Binding-site contacts:
Ligand atom C1 contacts residue MG1 of chain 1.QA at 2.6 Å.
Ligand atom O1 contacts residue MG1 of chain 1.QA at 3.8 Å.
Ligand atom O4 contacts residue GLU188 of chain 1.H at 3.0 Å (salt-bridge).
Ligand atom O4 contacts residue ASP212 of chain 1.H at 2.8 Å (salt-bridge).
Ligand atom O2 contacts residue GLY211 of chain 1.H at 3.0 Å (h-bond).
Ligand atom O2 contacts residue ARG210 of chain 1.H at 3.8 Å.
Ligand atom O1 contacts residue ALA209 of chain 1.H at 4.2 Å.
Ligand atom O2 contacts residue MG1 of chain 1.QA at 3.9 Å.
Ligand atom O3 contacts residue MG1 of chain 1.QA at 1.9 Å.
Ligand atom C1 contacts residue ALA209 of chain 1.H at 4.0 Å (hydrophobic).
Ligand atom C2 contacts residue ALA209 of chain 1.H at 3.7 Å (hydrophobic).
Ligand atom O2 contacts residue ASP212 of chain 1.H at 3.9 Å.
Ligand atom O2 contacts residue ALA209 of chain 1.H at 3.5 Å.
Ligand atom C2 contacts residue GLY211 of chain 1.H at 4.0 Å.
Ligand atom O3 contacts residue ASP212 of chain 1.H at 3.8 Å.
Ligand atom C1 contacts residue ASP212 of chain 1.H at 4.4 Å.
Ligand atom O4 contacts residue GLY211 of chain 1.H at 3.8 Å.
Ligand atom O1 contacts residue THR244 of chain 1.H at 3.8 Å.
Ligand atom C1 contacts residue LYS186 of chain 1.H at 3.4 Å.
Ligand atom O1 contacts residue MET207 of chain 1.H at 4.4 Å.
Ligand atom O4 contacts residue MG1 of chain 1.QA at 1.9 Å.
Ligand atom C1 contacts residue GLU188 of chain 1.H at 3.6 Å.
Ligand atom C2 contacts residue ASP212 of chain 1.H at 3.8 Å.
Ligand atom C2 contacts residue THR244 of chain 1.H at 3.8 Å.
Ligand atom O1 contacts residue MET276 of chain 1.H at 4.4 Å.
Ligand atom O4 contacts residue ALA209 of chain 1.H at 4.1 Å.
Ligand atom O1 contacts residue ARG87 of chain 1.H at 4.0 Å.
Ligand atom C2 contacts residue MG1 of chain 1.QA at 2.6 Å.
Ligand atom O2 contacts residue THR244 of chain 1.H at 2.6 Å (h-bond).
Ligand atom O3 contacts residue GLU188 of chain 1.H at 3.1 Å (salt-bridge).
Ligand atom O3 contacts residue ALA209 of chain 1.H at 4.5 Å.
Ligand atom O3 contacts residue LYS186 of chain 1.H at 2.7 Å (salt-bridge).
Ligand atom C2 contacts residue GLU188 of chain 1.H at 3.5 Å.
Ligand atom C1 contacts residue THR244 of chain 1.H at 4.3 Å.
Ligand atom O1 contacts residue LYS186 of chain 1.H at 3.4 Å (salt-bridge).

This protein binds this small molecule.
Small molecule (SMILES): O=C([O-])C(=O)[O-]

Sequence of chain 1.H:
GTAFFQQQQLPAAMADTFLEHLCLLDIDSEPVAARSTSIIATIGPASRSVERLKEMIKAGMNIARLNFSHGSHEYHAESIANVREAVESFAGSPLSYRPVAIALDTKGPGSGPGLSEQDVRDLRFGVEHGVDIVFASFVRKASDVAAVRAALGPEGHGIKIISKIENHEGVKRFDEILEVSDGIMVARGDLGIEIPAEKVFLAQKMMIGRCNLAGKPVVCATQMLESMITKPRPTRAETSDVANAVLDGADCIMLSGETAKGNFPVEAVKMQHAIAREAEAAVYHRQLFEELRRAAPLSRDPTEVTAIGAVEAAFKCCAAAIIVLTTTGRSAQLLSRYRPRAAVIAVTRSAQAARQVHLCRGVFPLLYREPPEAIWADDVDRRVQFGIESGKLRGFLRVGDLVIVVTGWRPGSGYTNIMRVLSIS